A small-molecule ligand and the protein it binds are described below.
Small molecule (SMILES): O=[N+]([O-])c1cc(O)c(O)c([N+](=O)[O-])c1

Binding-site contacts:
Ligand atom O2 contacts residue ASN181 of chain 1.A at 2.8 Å (h-bond).
Ligand atom O4 contacts residue TRP154 of chain 1.A at 3.6 Å.
Ligand atom O6 contacts residue LEU209 of chain 1.A at 3.6 Å.
Ligand atom C5 contacts residue PRO185 of chain 1.A at 3.8 Å (hydrophobic).
Ligand atom O1 contacts residue ASP180 of chain 1.A at 3.3 Å (salt-bridge).
Ligand atom C2 contacts residue MG1 of chain 1.B at 3.0 Å.
Ligand atom O3 contacts residue HIS153 of chain 1.A at 3.6 Å (h-bond).
Ligand atom O5 contacts residue PRO185 of chain 1.A at 3.7 Å.
Ligand atom O2 contacts residue MG1 of chain 1.B at 2.1 Å.
Ligand atom N1 contacts residue LYS155 of chain 1.A at 3.4 Å.
Ligand atom C1 contacts residue MG1 of chain 1.B at 3.0 Å.
Ligand atom C2 contacts residue LYS155 of chain 1.A at 3.6 Å.
Ligand atom O3 contacts residue TRP154 of chain 1.A at 3.5 Å.
Ligand atom N1 contacts residue TRP154 of chain 1.A at 3.9 Å.
Ligand atom O2 contacts residue ASP152 of chain 1.A at 2.9 Å (salt-bridge).
Ligand atom N2 contacts residue PRO185 of chain 1.A at 3.7 Å.
Ligand atom C1 contacts residue ASN181 of chain 1.A at 3.2 Å.
Ligand atom O2 contacts residue LYS155 of chain 1.A at 2.9 Å (salt-bridge).
Ligand atom O1 contacts residue GLU210 of chain 1.A at 2.5 Å (salt-bridge).
Ligand atom O4 contacts residue LYS155 of chain 1.A at 3.9 Å.
Ligand atom O2 contacts residue SAM1 of chain 1.C at 2.8 Å.
Ligand atom O3 contacts residue LYS155 of chain 1.A at 3.0 Å (salt-bridge).
Ligand atom C4 contacts residue PRO185 of chain 1.A at 3.8 Å (hydrophobic).
Ligand atom O1 contacts residue MG1 of chain 1.B at 2.1 Å.
Ligand atom C2 contacts residue MET51 of chain 1.A at 4.0 Å (hydrophobic).
Ligand atom C2 contacts residue SAM1 of chain 1.C at 3.6 Å.
Ligand atom N2 contacts residue TRP49 of chain 1.A at 3.7 Å.
Ligand atom N1 contacts residue SAM1 of chain 1.C at 4.0 Å.
Ligand atom C6 contacts residue GLU210 of chain 1.A at 3.3 Å.
Ligand atom O1 contacts residue ASN181 of chain 1.A at 2.9 Å (h-bond).
Ligand atom C1 contacts residue MET51 of chain 1.A at 4.0 Å (hydrophobic).
Ligand atom C6 contacts residue ASN181 of chain 1.A at 3.6 Å.
Ligand atom C2 contacts residue ASN181 of chain 1.A at 3.2 Å.
Ligand atom C5 contacts residue TRP49 of chain 1.A at 4.0 Å (hydrophobic).
Ligand atom C6 contacts residue TRP49 of chain 1.A at 4.0 Å (hydrophobic).
Ligand atom C6 contacts residue PRO185 of chain 1.A at 4.0 Å (hydrophobic).
Ligand atom O6 contacts residue TRP49 of chain 1.A at 3.5 Å.
Ligand atom O3 contacts residue SAM1 of chain 1.C at 3.3 Å.
Ligand atom C3 contacts residue LYS155 of chain 1.A at 3.7 Å.
Ligand atom C1 contacts residue GLU210 of chain 1.A at 3.2 Å.

Sequence of chain 1.A:
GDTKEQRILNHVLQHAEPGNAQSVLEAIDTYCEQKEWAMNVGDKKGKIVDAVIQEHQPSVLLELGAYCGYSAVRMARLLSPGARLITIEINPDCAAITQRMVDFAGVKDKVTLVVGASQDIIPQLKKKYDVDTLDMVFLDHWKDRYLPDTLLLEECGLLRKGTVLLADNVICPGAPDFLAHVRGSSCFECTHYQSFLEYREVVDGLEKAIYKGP